Binding-site contacts:
Ligand atom C1 contacts residue ASN657 of chain 1.F at 3.4 Å.
Ligand atom C7 contacts residue ASN657 of chain 1.F at 4.3 Å.
Ligand atom C8 contacts residue ASN657 of chain 1.F at 4.2 Å.
Ligand atom N2 contacts residue ASN657 of chain 1.F at 3.8 Å.
Ligand atom C8 contacts residue VAL656 of chain 1.F at 4.4 Å (hydrophobic).
Ligand atom O5 contacts residue ASN657 of chain 1.F at 4.3 Å.
Ligand atom C8 contacts residue TYR655 of chain 1.F at 4.4 Å (hydrophobic).

The small molecule below binds the protein below.
Small molecule (SMILES): CC(=O)N[C@@H]1[C@@H](O)[C@H](O)[C@@H](CO)O[C@H]1O

Sequence of chain 1.F:
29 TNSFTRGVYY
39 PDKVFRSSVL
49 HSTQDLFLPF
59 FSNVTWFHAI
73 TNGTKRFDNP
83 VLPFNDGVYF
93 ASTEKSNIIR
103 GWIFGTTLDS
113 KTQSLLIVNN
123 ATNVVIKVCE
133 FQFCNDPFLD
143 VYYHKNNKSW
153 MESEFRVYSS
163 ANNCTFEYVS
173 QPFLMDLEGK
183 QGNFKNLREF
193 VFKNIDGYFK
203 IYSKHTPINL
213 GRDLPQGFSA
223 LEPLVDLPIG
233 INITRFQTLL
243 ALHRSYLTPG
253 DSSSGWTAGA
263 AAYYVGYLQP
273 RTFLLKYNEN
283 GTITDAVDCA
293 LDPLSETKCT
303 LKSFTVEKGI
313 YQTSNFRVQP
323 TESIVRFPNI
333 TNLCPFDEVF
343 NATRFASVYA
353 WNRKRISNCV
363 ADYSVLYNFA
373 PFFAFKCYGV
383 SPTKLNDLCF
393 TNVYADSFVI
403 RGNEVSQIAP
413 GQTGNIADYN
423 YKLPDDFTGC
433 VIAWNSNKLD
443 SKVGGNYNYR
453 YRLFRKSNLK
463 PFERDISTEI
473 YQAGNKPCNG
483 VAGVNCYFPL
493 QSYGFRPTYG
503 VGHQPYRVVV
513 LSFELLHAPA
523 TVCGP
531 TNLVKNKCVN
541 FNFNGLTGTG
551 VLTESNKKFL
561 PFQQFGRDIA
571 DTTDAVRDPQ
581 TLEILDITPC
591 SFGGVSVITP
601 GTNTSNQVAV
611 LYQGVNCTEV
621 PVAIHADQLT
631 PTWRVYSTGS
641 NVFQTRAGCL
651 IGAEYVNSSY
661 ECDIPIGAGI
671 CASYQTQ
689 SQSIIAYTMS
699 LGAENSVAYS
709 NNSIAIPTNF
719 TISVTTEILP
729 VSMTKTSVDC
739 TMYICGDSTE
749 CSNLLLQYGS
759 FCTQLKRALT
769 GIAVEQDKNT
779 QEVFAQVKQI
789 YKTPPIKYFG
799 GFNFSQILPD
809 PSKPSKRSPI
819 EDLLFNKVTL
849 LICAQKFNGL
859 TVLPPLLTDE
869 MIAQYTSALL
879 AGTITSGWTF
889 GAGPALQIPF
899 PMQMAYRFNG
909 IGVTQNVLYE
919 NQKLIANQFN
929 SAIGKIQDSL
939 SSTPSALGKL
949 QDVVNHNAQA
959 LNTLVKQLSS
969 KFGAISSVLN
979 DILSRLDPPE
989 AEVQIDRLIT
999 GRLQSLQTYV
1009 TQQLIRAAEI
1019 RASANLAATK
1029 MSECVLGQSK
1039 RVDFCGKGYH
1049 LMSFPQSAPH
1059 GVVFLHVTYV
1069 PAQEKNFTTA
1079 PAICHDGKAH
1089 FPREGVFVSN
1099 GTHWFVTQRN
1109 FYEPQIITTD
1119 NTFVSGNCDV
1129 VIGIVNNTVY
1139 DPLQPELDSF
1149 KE